The small molecule below binds the protein below.
Small molecule (SMILES): Cc1c(C#N)n[nH]c1-c1cc(F)c2c(c1)C(C)(C)C(=O)N2

Binding-site contacts:
Ligand atom N21 contacts residue PHE388 of chain 2.A at 3.7 Å.
Ligand atom C15 contacts residue HIS525 of chain 2.A at 3.7 Å.
Ligand atom C12 contacts residue HIS525 of chain 2.A at 3.9 Å.
Ligand atom O16 contacts residue ASP497 of chain 2.A at 3.7 Å.
Ligand atom N21 contacts residue LEU409 of chain 2.A at 3.6 Å.
Ligand atom C9 contacts residue MET420 of chain 2.A at 4.0 Å (hydrophobic).
Ligand atom N5 contacts residue PHE268 of chain 2.A at 3.9 Å.
Ligand atom C19 contacts residue HIS525 of chain 2.A at 4.0 Å.
Ligand atom F13 contacts residue VAL499 of chain 2.A at 3.3 Å.
Ligand atom C20 contacts residue PHE388 of chain 2.A at 3.7 Å (hydrophobic).
Ligand atom O16 contacts residue LYS496 of chain 2.A at 3.9 Å.
Ligand atom F13 contacts residue HIS525 of chain 2.A at 3.0 Å.
Ligand atom F13 contacts residue LEU500 of chain 2.A at 3.9 Å.
Ligand atom C12 contacts residue TYR384 of chain 2.A at 3.8 Å (hydrophobic).
Ligand atom N14 contacts residue ASP497 of chain 2.A at 2.8 Å (salt-bridge).
Ligand atom C18 contacts residue MET420 of chain 2.A at 3.5 Å (hydrophobic).
Ligand atom C1 contacts residue MET420 of chain 2.A at 3.8 Å (hydrophobic).
Ligand atom N14 contacts residue VAL499 of chain 2.A at 3.4 Å.
Ligand atom C15 contacts residue PHE498 of chain 2.A at 3.8 Å (hydrophobic).
Ligand atom C2 contacts residue LEU409 of chain 2.A at 3.8 Å (hydrophobic).
Ligand atom C8 contacts residue MET420 of chain 2.A at 3.6 Å (hydrophobic).
Ligand atom C7 contacts residue MET420 of chain 2.A at 3.9 Å (hydrophobic).
Ligand atom N14 contacts residue HIS525 of chain 2.A at 3.4 Å.
Ligand atom F13 contacts residue TYR384 of chain 2.A at 3.9 Å.
Ligand atom C15 contacts residue ASP497 of chain 2.A at 3.6 Å.
Ligand atom N4 contacts residue PHE268 of chain 2.A at 3.5 Å.
Ligand atom C20 contacts residue PHE268 of chain 2.A at 3.9 Å (hydrophobic).
Ligand atom C1 contacts residue LEU409 of chain 2.A at 3.6 Å (hydrophobic).
Ligand atom C1 contacts residue LEU418 of chain 2.A at 3.5 Å (hydrophobic).
Ligand atom N5 contacts residue TRP526 of chain 2.A at 4.0 Å.
Ligand atom C10 contacts residue VAL499 of chain 2.A at 3.5 Å (hydrophobic).
Ligand atom O16 contacts residue PHE498 of chain 2.A at 3.0 Å (h-bond).
Ligand atom F13 contacts residue ASP497 of chain 2.A at 3.7 Å.
Ligand atom N21 contacts residue LEU398 of chain 2.A at 3.5 Å.
Ligand atom C10 contacts residue HIS525 of chain 2.A at 3.5 Å.
Ligand atom C11 contacts residue HIS525 of chain 2.A at 3.4 Å.
Ligand atom C11 contacts residue VAL499 of chain 2.A at 3.8 Å (hydrophobic).
Ligand atom C3 contacts residue LEU409 of chain 2.A at 3.8 Å (hydrophobic).
Ligand atom C10 contacts residue ASP497 of chain 2.A at 3.9 Å.
Ligand atom C20 contacts residue LEU409 of chain 2.A at 3.5 Å (hydrophobic).

Sequence of chain 2.A:
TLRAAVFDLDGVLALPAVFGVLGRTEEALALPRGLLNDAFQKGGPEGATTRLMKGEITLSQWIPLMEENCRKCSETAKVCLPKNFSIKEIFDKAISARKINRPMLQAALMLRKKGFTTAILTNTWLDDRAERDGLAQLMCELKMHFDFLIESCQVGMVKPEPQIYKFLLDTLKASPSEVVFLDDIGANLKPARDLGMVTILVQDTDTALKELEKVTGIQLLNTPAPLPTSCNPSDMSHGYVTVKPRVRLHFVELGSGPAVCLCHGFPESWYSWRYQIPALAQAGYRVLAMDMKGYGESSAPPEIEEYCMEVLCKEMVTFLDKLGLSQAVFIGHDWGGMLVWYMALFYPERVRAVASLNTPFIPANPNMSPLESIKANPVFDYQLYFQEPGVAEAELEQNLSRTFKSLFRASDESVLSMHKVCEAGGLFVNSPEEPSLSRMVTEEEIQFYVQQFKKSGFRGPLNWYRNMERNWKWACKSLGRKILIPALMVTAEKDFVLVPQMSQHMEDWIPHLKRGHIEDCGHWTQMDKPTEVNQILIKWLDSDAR